Binding-site contacts:
Ligand atom C2 contacts residue ASN591 of chain 1.A at 2.5 Å.
Ligand atom C3 contacts residue ASN591 of chain 1.A at 3.7 Å.
Ligand atom N2 contacts residue MET538 of chain 1.A at 4.4 Å.
Ligand atom C7 contacts residue ASN591 of chain 1.A at 3.6 Å.
Ligand atom O6 contacts residue MET538 of chain 1.A at 3.5 Å.
Ligand atom C1 contacts residue MET538 of chain 1.A at 3.5 Å (hydrophobic).
Ligand atom O5 contacts residue ASN591 of chain 1.A at 2.4 Å (h-bond).
Ligand atom N2 contacts residue ASN591 of chain 1.A at 3.3 Å (h-bond).
Ligand atom C8 contacts residue GLU537 of chain 1.A at 4.0 Å.
Ligand atom C1 contacts residue ASN591 of chain 1.A at 1.4 Å.
Ligand atom O7 contacts residue MET538 of chain 1.A at 3.9 Å.
Ligand atom O5 contacts residue MET538 of chain 1.A at 3.8 Å.
Ligand atom C4 contacts residue ASN591 of chain 1.A at 4.3 Å.
Ligand atom C5 contacts residue MET538 of chain 1.A at 4.5 Å (hydrophobic).
Ligand atom O3 contacts residue ASN591 of chain 1.A at 3.6 Å (h-bond).
Ligand atom C5 contacts residue ASN591 of chain 1.A at 3.7 Å.
Ligand atom O4 contacts residue GLU537 of chain 1.A at 3.9 Å.
Ligand atom O7 contacts residue ASN591 of chain 1.A at 3.2 Å (h-bond).
Ligand atom C7 contacts residue MET538 of chain 1.A at 4.2 Å (hydrophobic).

Sequence of chain 1.A:
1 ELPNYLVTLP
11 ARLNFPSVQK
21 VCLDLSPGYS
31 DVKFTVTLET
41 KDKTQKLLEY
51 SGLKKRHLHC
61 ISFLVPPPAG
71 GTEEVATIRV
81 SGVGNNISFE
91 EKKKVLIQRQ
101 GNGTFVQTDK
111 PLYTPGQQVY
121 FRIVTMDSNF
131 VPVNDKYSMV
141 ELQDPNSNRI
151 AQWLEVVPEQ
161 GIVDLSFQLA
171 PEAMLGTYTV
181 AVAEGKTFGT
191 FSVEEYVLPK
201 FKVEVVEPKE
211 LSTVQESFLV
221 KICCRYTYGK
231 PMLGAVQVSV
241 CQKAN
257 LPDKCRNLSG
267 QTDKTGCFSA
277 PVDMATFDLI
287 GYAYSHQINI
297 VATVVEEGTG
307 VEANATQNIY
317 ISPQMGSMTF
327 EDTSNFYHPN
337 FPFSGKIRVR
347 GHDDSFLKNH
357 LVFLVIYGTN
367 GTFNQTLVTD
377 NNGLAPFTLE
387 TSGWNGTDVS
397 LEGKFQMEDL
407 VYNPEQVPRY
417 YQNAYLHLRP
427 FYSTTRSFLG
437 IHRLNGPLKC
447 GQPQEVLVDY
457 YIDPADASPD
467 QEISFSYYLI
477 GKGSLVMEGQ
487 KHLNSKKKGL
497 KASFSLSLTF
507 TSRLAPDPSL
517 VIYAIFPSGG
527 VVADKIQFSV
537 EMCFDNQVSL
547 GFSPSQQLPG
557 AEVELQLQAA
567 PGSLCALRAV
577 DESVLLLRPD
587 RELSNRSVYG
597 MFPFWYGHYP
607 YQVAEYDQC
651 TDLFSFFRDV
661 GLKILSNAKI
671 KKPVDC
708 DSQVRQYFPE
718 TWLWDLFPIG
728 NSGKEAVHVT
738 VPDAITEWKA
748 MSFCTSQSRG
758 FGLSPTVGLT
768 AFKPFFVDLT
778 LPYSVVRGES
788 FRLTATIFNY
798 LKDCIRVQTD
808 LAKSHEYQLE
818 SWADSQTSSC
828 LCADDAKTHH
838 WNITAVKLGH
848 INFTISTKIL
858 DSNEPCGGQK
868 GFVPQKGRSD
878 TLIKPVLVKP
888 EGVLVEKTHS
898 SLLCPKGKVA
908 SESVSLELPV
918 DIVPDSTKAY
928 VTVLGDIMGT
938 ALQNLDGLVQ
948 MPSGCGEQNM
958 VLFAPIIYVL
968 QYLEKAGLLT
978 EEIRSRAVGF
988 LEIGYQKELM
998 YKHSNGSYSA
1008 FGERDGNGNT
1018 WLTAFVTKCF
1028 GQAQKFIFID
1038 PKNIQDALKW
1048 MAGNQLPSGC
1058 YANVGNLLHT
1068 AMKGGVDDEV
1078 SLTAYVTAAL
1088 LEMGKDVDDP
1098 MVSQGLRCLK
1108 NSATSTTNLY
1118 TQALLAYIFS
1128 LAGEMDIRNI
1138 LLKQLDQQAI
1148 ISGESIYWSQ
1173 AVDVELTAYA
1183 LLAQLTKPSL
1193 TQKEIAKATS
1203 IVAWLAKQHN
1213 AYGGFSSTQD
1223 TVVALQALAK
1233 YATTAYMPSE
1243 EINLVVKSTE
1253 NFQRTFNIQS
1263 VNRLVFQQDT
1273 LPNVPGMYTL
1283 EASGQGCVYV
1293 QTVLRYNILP

A small-molecule ligand and the protein it binds are described below.
Small molecule (SMILES): CC(=O)N[C@@H]1[C@@H](O)[C@H](O)[C@@H](CO)O[C@H]1O